Sequence of chain 1.B:
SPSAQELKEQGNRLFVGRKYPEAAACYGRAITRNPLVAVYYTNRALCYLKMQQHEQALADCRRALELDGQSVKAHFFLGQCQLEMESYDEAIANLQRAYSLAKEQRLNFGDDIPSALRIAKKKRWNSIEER

Binding-site contacts:
Ligand atom NB contacts residue DAL9 of chain 1.D at 4.3 Å.
Ligand atom OB contacts residue VAL18 of chain 1.B at 4.3 Å.
Ligand atom CK contacts residue LYS52 of chain 1.B at 4.3 Å.
Ligand atom OB contacts residue PHE17 of chain 1.B at 4.2 Å.
Ligand atom OB contacts residue DCY6 of chain 1.D at 3.3 Å (h-bond).
Ligand atom CA contacts residue DAL9 of chain 1.D at 3.6 Å.
Ligand atom CE contacts residue DCY6 of chain 1.D at 4.2 Å.
Ligand atom CK contacts residue DCY13 of chain 1.D at 1.7 Å.
Ligand atom CC contacts residue DAL9 of chain 1.D at 4.3 Å.
Ligand atom CA contacts residue DCY6 of chain 1.D at 4.5 Å.
Ligand atom CD contacts residue DAS10 of chain 1.D at 3.6 Å.
Ligand atom NB contacts residue DAS10 of chain 1.D at 4.0 Å.
Ligand atom NA contacts residue DCY6 of chain 1.D at 3.4 Å.
Ligand atom OB contacts residue DAL9 of chain 1.D at 4.4 Å.
Ligand atom CB contacts residue DAL9 of chain 1.D at 3.8 Å.
Ligand atom CF contacts residue DAL9 of chain 1.D at 4.3 Å.
Ligand atom CA contacts residue DAS10 of chain 1.D at 4.4 Å.
Ligand atom CB contacts residue DAS10 of chain 1.D at 4.2 Å.
Ligand atom NB contacts residue DCY13 of chain 1.D at 3.5 Å.
Ligand atom CF contacts residue DCY6 of chain 1.D at 4.0 Å.
Ligand atom CG contacts residue DCY6 of chain 1.D at 2.7 Å.
Ligand atom CJ contacts residue DCY13 of chain 1.D at 2.9 Å.
Ligand atom CE contacts residue DAS10 of chain 1.D at 3.9 Å.
Ligand atom OA contacts residue DCY13 of chain 1.D at 3.5 Å (h-bond).
Ligand atom OA contacts residue LYS52 of chain 1.B at 3.4 Å (salt-bridge).
Ligand atom CH contacts residue DCY6 of chain 1.D at 1.7 Å.
Ligand atom CC contacts residue DAS10 of chain 1.D at 3.8 Å.
Ligand atom CH contacts residue VAL18 of chain 1.B at 4.0 Å (hydrophobic).
Ligand atom CJ contacts residue LYS52 of chain 1.B at 4.2 Å.

The protein below binds the small molecule below.
Small molecule (SMILES): CC(=O)Nc1ccc(NC(C)=O)cc1